Binding-site contacts:
Ligand atom N2 contacts residue LEU137 of chain 1.A at 3.9 Å.
Ligand atom N1 contacts residue LEU137 of chain 1.A at 3.6 Å.
Ligand atom N1 contacts residue LYS168 of chain 1.A at 3.5 Å (salt-bridge).
Ligand atom C11 contacts residue GLU162 of chain 1.A at 3.5 Å.
Ligand atom N4 contacts residue TYR117 of chain 1.A at 3.7 Å.
Ligand atom N5 contacts residue TYR117 of chain 1.A at 2.6 Å (h-bond).
Ligand atom C12 contacts residue TYR117 of chain 1.A at 3.5 Å (hydrophobic).
Ligand atom C1 contacts residue GLY160 of chain 1.A at 3.2 Å.
Ligand atom C10 contacts residue GLU162 of chain 1.A at 3.9 Å.
Ligand atom C2 contacts residue GLU162 of chain 1.A at 3.9 Å.
Ligand atom C4 contacts residue LEU137 of chain 1.A at 3.8 Å (hydrophobic).
Ligand atom C4 contacts residue GLU162 of chain 1.A at 3.7 Å.
Ligand atom C12 contacts residue TYR161 of chain 1.A at 3.8 Å (hydrophobic).
Ligand atom C5 contacts residue TYR161 of chain 1.A at 3.4 Å (hydrophobic).
Ligand atom C9 contacts residue GLU162 of chain 1.A at 3.7 Å.
Ligand atom C3 contacts residue ALA148 of chain 1.A at 3.4 Å (hydrophobic).
Ligand atom N4 contacts residue GLY160 of chain 1.A at 3.8 Å.
Ligand atom N5 contacts residue GLY160 of chain 1.A at 3.0 Å (h-bond).
Ligand atom C7 contacts residue GLU162 of chain 1.A at 3.9 Å.
Ligand atom C5 contacts residue GLU162 of chain 1.A at 3.6 Å.
Ligand atom C10 contacts residue TYR161 of chain 1.A at 3.6 Å (hydrophobic).
Ligand atom N3 contacts residue SER138 of chain 1.A at 3.9 Å.
Ligand atom C8 contacts residue ASN140 of chain 1.A at 3.7 Å.
Ligand atom C1 contacts residue TYR117 of chain 1.A at 3.5 Å (hydrophobic).
Ligand atom C3 contacts residue LEU137 of chain 1.A at 3.3 Å (hydrophobic).
Ligand atom C2 contacts residue TYR161 of chain 1.A at 3.7 Å (hydrophobic).
Ligand atom C12 contacts residue GLY160 of chain 1.A at 3.4 Å.
Ligand atom N1 contacts residue GLY160 of chain 1.A at 3.6 Å.
Ligand atom N3 contacts residue GLU162 of chain 1.A at 2.7 Å (salt-bridge).
Ligand atom N1 contacts residue VAL151 of chain 1.A at 3.2 Å (h-bond).
Ligand atom N1 contacts residue TYR117 of chain 1.A at 3.5 Å (h-bond).
Ligand atom O1 contacts residue GLU162 of chain 1.A at 3.4 Å.
Ligand atom C1 contacts residue LEU137 of chain 1.A at 3.9 Å (hydrophobic).
Ligand atom O1 contacts residue LEU137 of chain 1.A at 3.5 Å (h-bond).
Ligand atom N2 contacts residue GLY160 of chain 1.A at 3.8 Å.
Ligand atom N2 contacts residue TYR161 of chain 1.A at 3.7 Å.
Ligand atom N1 contacts residue ALA148 of chain 1.A at 2.8 Å (h-bond).
Ligand atom C6 contacts residue GLU162 of chain 1.A at 3.7 Å.
Ligand atom C9 contacts residue LEU137 of chain 1.A at 3.4 Å (hydrophobic).
Ligand atom N3 contacts residue TYR161 of chain 1.A at 3.9 Å.

This protein binds this small molecule.
Small molecule (SMILES): Nc1nc(OCc2ccccc2)c2nc[nH]c2n1

Sequence of chain 1.A:
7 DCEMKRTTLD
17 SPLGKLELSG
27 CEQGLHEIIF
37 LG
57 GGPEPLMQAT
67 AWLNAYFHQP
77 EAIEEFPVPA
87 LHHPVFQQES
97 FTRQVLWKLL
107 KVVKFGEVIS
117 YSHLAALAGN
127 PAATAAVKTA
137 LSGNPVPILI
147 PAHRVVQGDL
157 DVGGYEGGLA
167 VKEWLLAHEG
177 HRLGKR